This protein binds this small molecule.
Small molecule (SMILES): CCO[P](=O)(O)N(CC)CC

Binding-site contacts:
Ligand atom P contacts residue GLY117 of chain 1.A at 3.8 Å.
Ligand atom C6 contacts residue SER198 of chain 1.A at 4.0 Å.
Ligand atom O3 contacts residue ALA199 of chain 1.A at 2.8 Å (h-bond).
Ligand atom C3 contacts residue GLY117 of chain 1.A at 3.6 Å.
Ligand atom C5 contacts residue PHE329 of chain 1.A at 4.0 Å (hydrophobic).
Ligand atom C3 contacts residue SER198 of chain 1.A at 3.8 Å.
Ligand atom C4 contacts residue VAL288 of chain 1.A at 4.0 Å (hydrophobic).
Ligand atom P contacts residue HIS438 of chain 1.A at 3.9 Å.
Ligand atom C1 contacts residue GLU197 of chain 1.A at 4.4 Å.
Ligand atom P contacts residue ALA199 of chain 1.A at 3.6 Å.
Ligand atom N contacts residue PHE398 of chain 1.A at 4.3 Å.
Ligand atom C5 contacts residue SER198 of chain 1.A at 3.6 Å.
Ligand atom N contacts residue TRP231 of chain 1.A at 4.4 Å.
Ligand atom C4 contacts residue LEU286 of chain 1.A at 3.8 Å (hydrophobic).
Ligand atom C2 contacts residue HIS438 of chain 1.A at 3.1 Å.
Ligand atom O2 contacts residue GLY117 of chain 1.A at 4.3 Å.
Ligand atom P contacts residue SER198 of chain 1.A at 1.6 Å.
Ligand atom C5 contacts residue PHE398 of chain 1.A at 4.2 Å (hydrophobic).
Ligand atom O3 contacts residue GLY115 of chain 1.A at 3.8 Å.
Ligand atom N contacts residue SER198 of chain 1.A at 2.7 Å (h-bond).
Ligand atom C1 contacts residue GLY116 of chain 1.A at 3.5 Å.
Ligand atom O2 contacts residue SER198 of chain 1.A at 2.5 Å (h-bond).
Ligand atom C2 contacts residue GLU197 of chain 1.A at 3.2 Å.
Ligand atom C2 contacts residue SER198 of chain 1.A at 3.6 Å.
Ligand atom O2 contacts residue HIS438 of chain 1.A at 3.3 Å (h-bond).
Ligand atom C6 contacts residue PHE329 of chain 1.A at 4.1 Å (hydrophobic).
Ligand atom C4 contacts residue TRP231 of chain 1.A at 3.7 Å (hydrophobic).
Ligand atom C1 contacts residue SER198 of chain 1.A at 3.4 Å.
Ligand atom C6 contacts residue GLY117 of chain 1.A at 4.3 Å.
Ligand atom C4 contacts residue GLY117 of chain 1.A at 4.1 Å.
Ligand atom C1 contacts residue GLY115 of chain 1.A at 4.2 Å.
Ligand atom C1 contacts residue HIS438 of chain 1.A at 3.8 Å.
Ligand atom O2 contacts residue GLY116 of chain 1.A at 4.1 Å.
Ligand atom O3 contacts residue GLY116 of chain 1.A at 2.9 Å (h-bond).
Ligand atom O3 contacts residue SER198 of chain 1.A at 2.6 Å (h-bond).
Ligand atom N contacts residue GLY117 of chain 1.A at 4.4 Å.
Ligand atom P contacts residue GLY116 of chain 1.A at 4.0 Å.
Ligand atom O3 contacts residue GLY117 of chain 1.A at 2.8 Å (h-bond).
Ligand atom C5 contacts residue HIS438 of chain 1.A at 4.5 Å.
Ligand atom C3 contacts residue TRP231 of chain 1.A at 3.7 Å (hydrophobic).

Sequence of chain 1.A:
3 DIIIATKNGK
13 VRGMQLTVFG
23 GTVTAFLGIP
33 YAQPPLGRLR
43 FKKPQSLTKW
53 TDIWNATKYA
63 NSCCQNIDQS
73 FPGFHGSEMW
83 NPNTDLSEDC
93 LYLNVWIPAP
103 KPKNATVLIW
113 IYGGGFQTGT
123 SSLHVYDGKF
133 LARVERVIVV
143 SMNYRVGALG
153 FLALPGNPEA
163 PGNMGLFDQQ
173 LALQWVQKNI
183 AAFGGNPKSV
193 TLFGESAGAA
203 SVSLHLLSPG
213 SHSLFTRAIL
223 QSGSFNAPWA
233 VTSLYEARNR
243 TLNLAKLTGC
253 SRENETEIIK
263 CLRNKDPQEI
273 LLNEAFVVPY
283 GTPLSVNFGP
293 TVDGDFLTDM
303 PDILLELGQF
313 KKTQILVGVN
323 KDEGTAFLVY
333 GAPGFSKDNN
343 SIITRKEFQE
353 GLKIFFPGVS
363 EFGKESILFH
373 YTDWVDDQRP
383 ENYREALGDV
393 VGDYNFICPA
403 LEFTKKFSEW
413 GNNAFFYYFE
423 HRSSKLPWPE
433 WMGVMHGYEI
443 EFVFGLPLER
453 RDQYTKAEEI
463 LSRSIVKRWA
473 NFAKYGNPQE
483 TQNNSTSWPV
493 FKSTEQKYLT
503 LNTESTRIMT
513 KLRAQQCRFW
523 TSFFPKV